Binding-site contacts:
Ligand atom C6 contacts residue GLU62 of chain 1.B at 4.1 Å.
Ligand atom C3 contacts residue GLU62 of chain 1.B at 4.2 Å.
Ligand atom O7 contacts residue GLN59 of chain 1.B at 4.5 Å.
Ligand atom C16 contacts residue GLY272 of chain 1.A at 4.5 Å.
Ligand atom C23 contacts residue MET271 of chain 1.A at 4.5 Å (hydrophobic).
Ligand atom O25 contacts residue MET271 of chain 1.A at 3.5 Å.
Ligand atom O26 contacts residue MET271 of chain 1.A at 3.9 Å.
Ligand atom C15 contacts residue GLY272 of chain 1.A at 3.9 Å.
Ligand atom O3 contacts residue GLU62 of chain 1.B at 4.0 Å.
Ligand atom O3 contacts residue THR63 of chain 1.B at 3.2 Å (h-bond).
Ligand atom C7 contacts residue GLU62 of chain 1.B at 3.9 Å.
Ligand atom C7 contacts residue TRP275 of chain 1.A at 3.9 Å (hydrophobic).
Ligand atom O3 contacts residue GLN59 of chain 1.B at 3.4 Å (h-bond).
Ligand atom C4 contacts residue GLU62 of chain 1.B at 3.7 Å.
Ligand atom C15 contacts residue MET271 of chain 1.A at 3.8 Å (hydrophobic).
Ligand atom C4 contacts residue THR66 of chain 1.B at 3.5 Å.
Ligand atom C6 contacts residue THR66 of chain 1.B at 4.0 Å.
Ligand atom C3 contacts residue THR63 of chain 1.B at 4.2 Å.
Ligand atom C22 contacts residue MET271 of chain 1.A at 3.9 Å (hydrophobic).
Ligand atom O7 contacts residue GLU62 of chain 1.B at 2.9 Å (salt-bridge).
Ligand atom C3 contacts residue THR66 of chain 1.B at 4.0 Å.
Ligand atom C24 contacts residue MET271 of chain 1.A at 3.8 Å (hydrophobic).
Ligand atom O12 contacts residue GLN59 of chain 1.B at 4.1 Å.
Ligand atom C6 contacts residue TRP275 of chain 1.A at 3.9 Å (hydrophobic).
Ligand atom C18 contacts residue TRP275 of chain 1.A at 4.2 Å (hydrophobic).
Ligand atom C15 contacts residue TRP275 of chain 1.A at 4.0 Å (hydrophobic).
Ligand atom C8 contacts residue TRP275 of chain 1.A at 4.3 Å (hydrophobic).
Ligand atom C5 contacts residue THR66 of chain 1.B at 3.9 Å.
Ligand atom C19 contacts residue TRP275 of chain 1.A at 4.0 Å (hydrophobic).
Ligand atom C16 contacts residue MET271 of chain 1.A at 3.8 Å (hydrophobic).

A small-molecule ligand and the protein it binds are described below.
Small molecule (SMILES): C[C@H](CCC(=O)O)[C@H]1CC[C@H]2[C@@H]3[C@H](O)C[C@@H]4C[C@H](O)CC[C@]4(C)[C@H]3C[C@H](O)[C@]12C

Sequence of chain 1.B:
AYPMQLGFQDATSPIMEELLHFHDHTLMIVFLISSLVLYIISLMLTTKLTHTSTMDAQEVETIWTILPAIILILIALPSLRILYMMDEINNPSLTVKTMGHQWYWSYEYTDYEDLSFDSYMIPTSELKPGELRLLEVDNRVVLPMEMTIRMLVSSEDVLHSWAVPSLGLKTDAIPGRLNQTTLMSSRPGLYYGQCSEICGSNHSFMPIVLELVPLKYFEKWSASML

Sequence of chain 1.A:
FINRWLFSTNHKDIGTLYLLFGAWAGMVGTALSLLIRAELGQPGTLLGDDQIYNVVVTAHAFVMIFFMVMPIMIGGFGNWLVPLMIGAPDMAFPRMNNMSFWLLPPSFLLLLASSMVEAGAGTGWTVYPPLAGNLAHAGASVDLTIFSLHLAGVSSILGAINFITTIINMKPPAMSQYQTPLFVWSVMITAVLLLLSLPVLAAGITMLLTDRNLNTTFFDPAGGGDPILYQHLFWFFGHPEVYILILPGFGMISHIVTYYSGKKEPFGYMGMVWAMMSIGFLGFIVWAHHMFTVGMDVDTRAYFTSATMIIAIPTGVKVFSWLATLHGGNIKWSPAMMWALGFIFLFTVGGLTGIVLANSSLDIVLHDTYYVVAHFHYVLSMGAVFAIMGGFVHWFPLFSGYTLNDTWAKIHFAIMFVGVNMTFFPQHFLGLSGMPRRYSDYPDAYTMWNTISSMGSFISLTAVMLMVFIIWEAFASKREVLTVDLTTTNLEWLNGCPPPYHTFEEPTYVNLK